Binding-site contacts:
Ligand atom C1 contacts residue GLN35 of chain 1.B at 4.0 Å.
Ligand atom O6 contacts residue TRP38 of chain 1.B at 3.7 Å.
Ligand atom C2 contacts residue THR34 of chain 1.B at 3.8 Å.
Ligand atom C4 contacts residue LYS36 of chain 1.B at 3.5 Å.
Ligand atom C4 contacts residue CYS33 of chain 1.B at 4.1 Å (hydrophobic).
Ligand atom C4 contacts residue GLU37 of chain 1.B at 3.7 Å.
Ligand atom C1 contacts residue THR34 of chain 1.B at 3.8 Å.
Ligand atom C4 contacts residue TRP38 of chain 1.B at 3.8 Å (hydrophobic).
Ligand atom C4 contacts residue GLN35 of chain 1.B at 3.9 Å.
Ligand atom C4 contacts residue THR34 of chain 1.B at 3.8 Å.
Ligand atom C3 contacts residue THR34 of chain 1.B at 4.3 Å.

Sequence of chain 1.B:
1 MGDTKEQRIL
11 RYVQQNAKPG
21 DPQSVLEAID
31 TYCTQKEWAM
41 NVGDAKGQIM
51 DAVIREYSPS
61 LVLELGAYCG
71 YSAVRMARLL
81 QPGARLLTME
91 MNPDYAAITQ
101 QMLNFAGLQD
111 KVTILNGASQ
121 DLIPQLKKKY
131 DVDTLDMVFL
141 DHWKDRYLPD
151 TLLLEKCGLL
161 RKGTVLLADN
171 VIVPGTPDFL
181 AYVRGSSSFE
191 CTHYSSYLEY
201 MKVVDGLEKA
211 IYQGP

This protein binds this small molecule.
Small molecule (SMILES): C[C@@H](O)[C@@H](C)O